Sequence of chain 1.F:
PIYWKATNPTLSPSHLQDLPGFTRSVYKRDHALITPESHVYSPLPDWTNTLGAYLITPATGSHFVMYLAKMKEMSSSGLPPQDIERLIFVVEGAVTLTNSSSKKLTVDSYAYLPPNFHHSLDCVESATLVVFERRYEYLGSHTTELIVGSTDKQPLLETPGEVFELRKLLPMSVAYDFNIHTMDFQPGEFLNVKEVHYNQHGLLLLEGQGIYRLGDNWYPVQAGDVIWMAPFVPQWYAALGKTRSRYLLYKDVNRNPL

This small molecule binds to this protein.
Small molecule (SMILES): NC(=O)N[C@H](N)C(=O)O

Binding-site contacts:
Ligand atom CA contacts residue MET191 of chain 1.F at 3.6 Å (hydrophobic).
Ligand atom NE contacts residue TYR220 of chain 1.F at 3.0 Å (h-bond).
Ligand atom NE contacts residue GLN243 of chain 1.F at 2.9 Å (h-bond).
Ligand atom NB contacts residue GLN243 of chain 1.F at 3.7 Å.
Ligand atom C contacts residue LYS259 of chain 1.F at 3.8 Å.
Ligand atom NB contacts residue MN1 of chain 1.AA at 2.4 Å.
Ligand atom CG contacts residue GLU203 of chain 1.F at 3.9 Å.
Ligand atom CG contacts residue MN1 of chain 1.AA at 3.3 Å.
Ligand atom CG contacts residue GLN243 of chain 1.F at 3.7 Å.
Ligand atom O contacts residue GLU203 of chain 1.F at 2.8 Å (salt-bridge).
Ligand atom OE contacts residue TYR220 of chain 1.F at 4.0 Å.
Ligand atom N contacts residue MET191 of chain 1.F at 3.3 Å.
Ligand atom C contacts residue GLU203 of chain 1.F at 3.4 Å.
Ligand atom N contacts residue MN1 of chain 1.AA at 4.1 Å.
Ligand atom NB contacts residue LEU257 of chain 1.F at 3.7 Å.
Ligand atom CG contacts residue TYR255 of chain 1.F at 3.7 Å (hydrophobic).
Ligand atom CG contacts residue HIS209 of chain 1.F at 4.0 Å.
Ligand atom OE contacts residue MET191 of chain 1.F at 3.5 Å.
Ligand atom NB contacts residue HIS209 of chain 1.F at 3.3 Å (h-bond).
Ligand atom N contacts residue GLU203 of chain 1.F at 2.7 Å (salt-bridge).
Ligand atom O contacts residue HIS209 of chain 1.F at 3.2 Å (h-bond).
Ligand atom NE contacts residue MN1 of chain 1.AA at 3.4 Å.
Ligand atom OE contacts residue LEU199 of chain 1.F at 3.5 Å.
Ligand atom O contacts residue MN1 of chain 1.AA at 2.2 Å.
Ligand atom O contacts residue HIS205 of chain 1.F at 3.3 Å (h-bond).
Ligand atom NB contacts residue GLU203 of chain 1.F at 3.5 Å (salt-bridge).
Ligand atom OE contacts residue TYR255 of chain 1.F at 2.7 Å (h-bond).
Ligand atom NE contacts residue HIS209 of chain 1.F at 3.8 Å.
Ligand atom CA contacts residue LEU257 of chain 1.F at 3.6 Å (hydrophobic).
Ligand atom CA contacts residue GLU203 of chain 1.F at 3.5 Å.
Ligand atom OXT contacts residue LYS259 of chain 1.F at 3.1 Å (salt-bridge).
Ligand atom C contacts residue LEU257 of chain 1.F at 4.1 Å (hydrophobic).
Ligand atom O contacts residue LYS259 of chain 1.F at 3.7 Å.
Ligand atom CG contacts residue TYR220 of chain 1.F at 3.9 Å (hydrophobic).
Ligand atom C contacts residue HIS209 of chain 1.F at 4.0 Å.
Ligand atom OE contacts residue GLU203 of chain 1.F at 4.0 Å.
Ligand atom NE contacts residue MET237 of chain 1.F at 3.9 Å.
Ligand atom CA contacts residue MN1 of chain 1.AA at 3.2 Å.
Ligand atom C contacts residue MN1 of chain 1.AA at 3.0 Å.
Ligand atom N contacts residue LEU199 of chain 1.F at 4.1 Å.